This protein binds this small molecule.
Small molecule (SMILES): CC(=O)N[C@@H]1[C@@H](O)[C@H](O)[C@@H](CO)O[C@H]1O

Binding-site contacts:
Ligand atom C4 contacts residue ASN160 of chain 1.C at 4.2 Å.
Ligand atom C4 contacts residue LYS111 of chain 1.C at 4.0 Å.
Ligand atom C1 contacts residue ASN160 of chain 1.C at 1.4 Å.
Ligand atom O5 contacts residue ASN159 of chain 1.C at 4.1 Å.
Ligand atom C6 contacts residue ASN159 of chain 1.C at 4.3 Å.
Ligand atom O4 contacts residue LYS111 of chain 1.C at 2.9 Å.
Ligand atom C5 contacts residue ASN160 of chain 1.C at 3.7 Å.
Ligand atom O6 contacts residue ASN159 of chain 1.C at 3.8 Å.
Ligand atom C6 contacts residue LYS111 of chain 1.C at 3.8 Å.
Ligand atom O7 contacts residue ASN160 of chain 1.C at 3.3 Å (h-bond).
Ligand atom O5 contacts residue ASN160 of chain 1.C at 2.4 Å (h-bond).
Ligand atom N2 contacts residue ASN160 of chain 1.C at 2.9 Å (h-bond).
Ligand atom C2 contacts residue ASN160 of chain 1.C at 2.4 Å.
Ligand atom C6 contacts residue SER110 of chain 1.C at 4.2 Å.
Ligand atom C6 contacts residue GLU130 of chain 1.C at 4.3 Å.
Ligand atom C7 contacts residue ASN160 of chain 1.C at 3.3 Å.
Ligand atom C8 contacts residue ASN160 of chain 1.C at 4.5 Å.
Ligand atom C3 contacts residue ASN160 of chain 1.C at 3.8 Å.
Ligand atom C5 contacts residue LYS111 of chain 1.C at 3.9 Å.

Sequence of chain 1.C:
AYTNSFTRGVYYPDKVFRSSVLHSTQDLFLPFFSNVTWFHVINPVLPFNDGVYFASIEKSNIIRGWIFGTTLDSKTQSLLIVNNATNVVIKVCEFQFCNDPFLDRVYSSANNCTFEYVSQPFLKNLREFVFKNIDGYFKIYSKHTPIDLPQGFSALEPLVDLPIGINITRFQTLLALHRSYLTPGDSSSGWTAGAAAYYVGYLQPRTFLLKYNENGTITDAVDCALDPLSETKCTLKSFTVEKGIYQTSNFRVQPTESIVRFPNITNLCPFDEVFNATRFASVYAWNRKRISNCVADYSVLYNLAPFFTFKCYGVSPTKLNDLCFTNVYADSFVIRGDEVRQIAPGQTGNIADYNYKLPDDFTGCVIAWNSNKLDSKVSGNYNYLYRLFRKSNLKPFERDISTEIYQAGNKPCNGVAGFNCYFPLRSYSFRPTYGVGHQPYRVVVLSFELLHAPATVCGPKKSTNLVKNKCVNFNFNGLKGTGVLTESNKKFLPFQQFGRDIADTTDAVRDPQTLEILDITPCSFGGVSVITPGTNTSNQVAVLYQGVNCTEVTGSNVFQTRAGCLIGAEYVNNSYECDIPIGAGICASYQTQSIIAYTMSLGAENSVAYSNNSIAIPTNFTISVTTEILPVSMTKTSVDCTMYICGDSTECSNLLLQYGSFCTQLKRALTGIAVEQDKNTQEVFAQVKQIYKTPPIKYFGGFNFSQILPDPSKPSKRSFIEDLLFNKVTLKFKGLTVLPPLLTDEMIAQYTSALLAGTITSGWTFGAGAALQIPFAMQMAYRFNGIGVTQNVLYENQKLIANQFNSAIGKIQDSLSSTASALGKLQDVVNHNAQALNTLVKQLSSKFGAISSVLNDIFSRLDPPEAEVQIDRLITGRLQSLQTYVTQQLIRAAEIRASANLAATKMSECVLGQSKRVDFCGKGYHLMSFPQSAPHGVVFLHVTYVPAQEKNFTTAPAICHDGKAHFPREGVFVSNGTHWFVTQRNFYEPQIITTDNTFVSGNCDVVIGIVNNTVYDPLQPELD